A protein and the small-molecule ligand that binds it are described below.
Small molecule (SMILES): CC(C)CCC[C@@H](C)[C@H]1CC[C@H]2[C@@H]3CC=C4C[C@@H](O)CC[C@]4(C)[C@H]3CC[C@]12C

Sequence of chain 1.A:
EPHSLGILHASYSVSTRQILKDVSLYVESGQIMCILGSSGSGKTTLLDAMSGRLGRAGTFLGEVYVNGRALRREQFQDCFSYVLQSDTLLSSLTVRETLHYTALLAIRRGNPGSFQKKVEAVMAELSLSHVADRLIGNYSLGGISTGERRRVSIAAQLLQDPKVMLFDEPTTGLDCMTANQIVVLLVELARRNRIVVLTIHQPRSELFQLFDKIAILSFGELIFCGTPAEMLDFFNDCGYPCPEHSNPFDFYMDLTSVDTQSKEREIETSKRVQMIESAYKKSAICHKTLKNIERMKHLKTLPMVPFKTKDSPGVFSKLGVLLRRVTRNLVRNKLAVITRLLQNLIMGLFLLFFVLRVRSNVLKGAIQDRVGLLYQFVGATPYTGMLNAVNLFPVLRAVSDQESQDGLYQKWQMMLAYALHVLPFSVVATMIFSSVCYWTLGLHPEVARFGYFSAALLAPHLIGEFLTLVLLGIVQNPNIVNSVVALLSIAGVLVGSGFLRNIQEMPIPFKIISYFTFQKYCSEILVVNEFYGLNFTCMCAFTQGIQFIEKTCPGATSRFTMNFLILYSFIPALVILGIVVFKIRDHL

Binding-site contacts:
Ligand atom C16 contacts residue THR564 of chain 1.A at 3.6 Å.
Ligand atom C8 contacts residue ALA538 of chain 1.A at 4.4 Å (hydrophobic).
Ligand atom C22 contacts residue PHE563 of chain 1.A at 3.8 Å (hydrophobic).
Ligand atom C27 contacts residue PHE565 of chain 1.A at 3.5 Å (hydrophobic).
Ligand atom C7 contacts residue ALA538 of chain 1.A at 3.7 Å (hydrophobic).
Ligand atom C26 contacts residue PHE628 of chain 1.A at 4.0 Å (hydrophobic).
Ligand atom C15 contacts residue THR564 of chain 1.A at 4.3 Å.
Ligand atom C26 contacts residue PHE563 of chain 1.A at 4.5 Å (hydrophobic).
Ligand atom C25 contacts residue PHE628 of chain 1.A at 4.4 Å (hydrophobic).
Ligand atom O1 contacts residue THR432 of chain 1.B at 4.3 Å.
Ligand atom C22 contacts residue THR564 of chain 1.A at 4.4 Å.
Ligand atom C17 contacts residue ILE560 of chain 1.A at 4.1 Å (hydrophobic).
Ligand atom C15 contacts residue ALA538 of chain 1.A at 4.2 Å (hydrophobic).
Ligand atom C13 contacts residue ILE560 of chain 1.A at 4.3 Å (hydrophobic).
Ligand atom C14 contacts residue ILE560 of chain 1.A at 3.9 Å (hydrophobic).
Ligand atom C4 contacts residue THR432 of chain 1.B at 4.1 Å.
Ligand atom C27 contacts residue PHE563 of chain 1.A at 3.6 Å (hydrophobic).
Ligand atom C6 contacts residue ALA538 of chain 1.A at 4.4 Å (hydrophobic).
Ligand atom C25 contacts residue PHE563 of chain 1.A at 3.6 Å (hydrophobic).
Ligand atom C21 contacts residue PHE563 of chain 1.A at 4.5 Å (hydrophobic).
Ligand atom C12 contacts residue ILE560 of chain 1.A at 3.8 Å (hydrophobic).
Ligand atom C27 contacts residue PHE628 of chain 1.A at 3.9 Å (hydrophobic).
Ligand atom C18 contacts residue LEU535 of chain 1.A at 3.9 Å (hydrophobic).

Sequence of chain 1.B:
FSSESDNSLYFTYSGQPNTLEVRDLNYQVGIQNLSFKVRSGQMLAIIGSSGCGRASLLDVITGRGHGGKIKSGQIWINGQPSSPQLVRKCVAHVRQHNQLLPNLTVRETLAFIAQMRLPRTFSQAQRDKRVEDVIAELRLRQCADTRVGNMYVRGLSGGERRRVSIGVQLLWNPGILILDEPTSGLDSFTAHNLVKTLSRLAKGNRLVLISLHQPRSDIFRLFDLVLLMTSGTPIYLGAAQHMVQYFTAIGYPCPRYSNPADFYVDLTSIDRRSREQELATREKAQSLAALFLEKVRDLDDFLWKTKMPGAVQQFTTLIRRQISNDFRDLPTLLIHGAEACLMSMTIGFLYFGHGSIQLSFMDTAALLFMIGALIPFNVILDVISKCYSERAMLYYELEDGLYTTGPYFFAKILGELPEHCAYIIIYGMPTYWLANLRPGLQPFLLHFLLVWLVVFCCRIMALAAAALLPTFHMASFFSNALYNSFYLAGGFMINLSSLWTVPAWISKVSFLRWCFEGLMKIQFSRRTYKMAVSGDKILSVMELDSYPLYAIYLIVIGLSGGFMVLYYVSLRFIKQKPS